Binding-site contacts:
Ligand atom C1 contacts residue GLN244 of chain 1.B at 4.1 Å.
Ligand atom C3 contacts residue VAL134 of chain 1.B at 3.7 Å (hydrophobic).
Ligand atom O13 contacts residue TYR138 of chain 1.B at 3.5 Å.
Ligand atom C2 contacts residue VAL134 of chain 1.B at 4.0 Å (hydrophobic).
Ligand atom C19 contacts residue NAP1 of chain 1.H at 3.4 Å.
Ligand atom C5 contacts residue VAL134 of chain 1.B at 4.2 Å (hydrophobic).
Ligand atom O29 contacts residue VAL243 of chain 1.B at 3.8 Å.
Ligand atom O12 contacts residue ILE236 of chain 1.B at 4.0 Å.
Ligand atom C10 contacts residue ILE236 of chain 1.B at 4.2 Å (hydrophobic).
Ligand atom O12 contacts residue ILE202 of chain 1.B at 3.3 Å.
Ligand atom C1 contacts residue ILE236 of chain 1.B at 3.8 Å (hydrophobic).
Ligand atom O30 contacts residue TYR138 of chain 1.B at 3.3 Å.
Ligand atom O24 contacts residue SER214 of chain 1.B at 3.8 Å.
Ligand atom O29 contacts residue GLN244 of chain 1.B at 2.8 Å.
Ligand atom O24 contacts residue ASP218 of chain 1.B at 2.7 Å (salt-bridge).
Ligand atom O29 contacts residue ILE236 of chain 1.B at 4.1 Å.
Ligand atom C5 contacts residue VAL201 of chain 1.B at 4.2 Å (hydrophobic).
Ligand atom C15 contacts residue ILE202 of chain 1.B at 3.4 Å (hydrophobic).
Ligand atom C18 contacts residue NAP1 of chain 1.H at 3.7 Å.
Ligand atom C5 contacts residue ILE202 of chain 1.B at 4.1 Å (hydrophobic).
Ligand atom C6 contacts residue GLN244 of chain 1.B at 3.9 Å.
Ligand atom O24 contacts residue SER215 of chain 1.B at 3.3 Å.
Ligand atom C16 contacts residue ILE202 of chain 1.B at 4.0 Å (hydrophobic).
Ligand atom C17 contacts residue ASP218 of chain 1.B at 3.4 Å.
Ligand atom C16 contacts residue ASP218 of chain 1.B at 3.3 Å.
Ligand atom C14 contacts residue ILE202 of chain 1.B at 4.0 Å (hydrophobic).
Ligand atom C6 contacts residue ILE236 of chain 1.B at 3.8 Å (hydrophobic).
Ligand atom O12 contacts residue VAL201 of chain 1.B at 4.2 Å.
Ligand atom O23 contacts residue NAP1 of chain 1.H at 3.1 Å.
Ligand atom C17 contacts residue NAP1 of chain 1.H at 4.0 Å.
Ligand atom C4 contacts residue ILE236 of chain 1.B at 3.7 Å (hydrophobic).
Ligand atom C17 contacts residue SER215 of chain 1.B at 3.9 Å.
Ligand atom O13 contacts residue ALA135 of chain 1.B at 4.0 Å.
Ligand atom C4 contacts residue VAL134 of chain 1.B at 3.8 Å (hydrophobic).
Ligand atom C5 contacts residue ILE236 of chain 1.B at 4.1 Å (hydrophobic).
Ligand atom C4 contacts residue ILE202 of chain 1.B at 4.1 Å (hydrophobic).
Ligand atom O27 contacts residue ALA135 of chain 1.B at 4.2 Å.
Ligand atom C3 contacts residue ILE236 of chain 1.B at 3.9 Å (hydrophobic).
Ligand atom C9 contacts residue VAL134 of chain 1.B at 4.1 Å (hydrophobic).
Ligand atom C5 contacts residue GLN244 of chain 1.B at 4.0 Å.

Sequence of chain 1.B:
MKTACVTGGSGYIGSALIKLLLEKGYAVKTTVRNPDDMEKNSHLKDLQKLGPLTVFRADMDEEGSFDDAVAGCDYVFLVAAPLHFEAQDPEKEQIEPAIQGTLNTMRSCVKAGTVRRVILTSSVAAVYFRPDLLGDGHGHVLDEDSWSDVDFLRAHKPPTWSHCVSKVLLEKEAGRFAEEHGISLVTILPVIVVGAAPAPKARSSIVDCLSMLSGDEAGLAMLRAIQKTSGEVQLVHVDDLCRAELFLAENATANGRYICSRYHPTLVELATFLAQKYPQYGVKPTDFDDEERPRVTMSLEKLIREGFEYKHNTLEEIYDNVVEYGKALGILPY

This protein binds this small molecule.
Small molecule (SMILES): O=C1c2c(O)cc(O)cc2O[C@H](c2ccc(O)c(O)c2)[C@H]1O